Sequence of chain 1.A:
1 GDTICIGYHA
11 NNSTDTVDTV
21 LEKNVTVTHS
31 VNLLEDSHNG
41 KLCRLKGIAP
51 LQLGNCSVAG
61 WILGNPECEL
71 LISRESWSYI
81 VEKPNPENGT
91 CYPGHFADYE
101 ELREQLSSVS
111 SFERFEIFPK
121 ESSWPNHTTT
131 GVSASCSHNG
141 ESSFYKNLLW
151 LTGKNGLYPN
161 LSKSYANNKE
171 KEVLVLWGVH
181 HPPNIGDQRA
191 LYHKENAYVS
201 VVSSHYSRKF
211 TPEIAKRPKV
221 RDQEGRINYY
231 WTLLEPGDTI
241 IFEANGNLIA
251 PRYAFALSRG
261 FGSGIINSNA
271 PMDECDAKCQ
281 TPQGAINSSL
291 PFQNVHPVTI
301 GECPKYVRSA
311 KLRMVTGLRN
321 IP

The protein below binds the small molecule below.
Small molecule (SMILES): CC(=O)N[C@@H]1[C@@H](O)[C@H](O)[C@@H](CO)O[C@H]1O

Binding-site contacts:
Ligand atom C3 contacts residue ARG221 of chain 1.A at 4.2 Å.
Ligand atom C7 contacts residue ASN88 of chain 1.A at 3.3 Å.
Ligand atom C4 contacts residue ASN88 of chain 1.A at 4.2 Å.
Ligand atom C1 contacts residue ASN88 of chain 1.A at 1.4 Å.
Ligand atom C8 contacts residue SER137 of chain 1.A at 3.5 Å.
Ligand atom N2 contacts residue ARG221 of chain 1.A at 3.7 Å.
Ligand atom C8 contacts residue ARG221 of chain 1.A at 4.4 Å.
Ligand atom C5 contacts residue ASN88 of chain 1.A at 3.7 Å.
Ligand atom C8 contacts residue CYS91 of chain 1.A at 4.4 Å (hydrophobic).
Ligand atom C1 contacts residue GLU87 of chain 1.A at 4.2 Å.
Ligand atom N2 contacts residue GLU67 of chain 1.A at 4.0 Å.
Ligand atom O5 contacts residue ASN88 of chain 1.A at 2.4 Å (h-bond).
Ligand atom C3 contacts residue ASN88 of chain 1.A at 3.8 Å.
Ligand atom O7 contacts residue ARG221 of chain 1.A at 2.5 Å (salt-bridge).
Ligand atom C7 contacts residue GLU67 of chain 1.A at 4.3 Å.
Ligand atom C8 contacts residue ASN88 of chain 1.A at 4.4 Å.
Ligand atom O3 contacts residue ARG221 of chain 1.A at 3.7 Å.
Ligand atom C7 contacts residue ASN65 of chain 1.A at 4.2 Å.
Ligand atom O5 contacts residue GLU87 of chain 1.A at 3.8 Å.
Ligand atom C2 contacts residue ARG221 of chain 1.A at 3.5 Å.
Ligand atom O6 contacts residue GLU87 of chain 1.A at 3.3 Å.
Ligand atom O7 contacts residue ASN65 of chain 1.A at 4.4 Å.
Ligand atom N2 contacts residue ASN88 of chain 1.A at 2.9 Å (h-bond).
Ligand atom C2 contacts residue ASN88 of chain 1.A at 2.5 Å.
Ligand atom O7 contacts residue CYS91 of chain 1.A at 4.1 Å.
Ligand atom C8 contacts residue GLU67 of chain 1.A at 3.5 Å.
Ligand atom C7 contacts residue ARG221 of chain 1.A at 3.3 Å.
Ligand atom C8 contacts residue ASN65 of chain 1.A at 3.2 Å.
Ligand atom O7 contacts residue ASN88 of chain 1.A at 3.3 Å (h-bond).